This protein binds this small molecule.
Small molecule (SMILES): CC(=O)N[C@H]1[C@H]([C@H](O)[C@H](O)CO)O[C@@](O)(C(=O)O)C[C@@H]1O

Binding-site contacts:
Ligand atom O9 contacts residue ARG111 of chain 1.A at 2.8 Å (salt-bridge).
Ligand atom O9 contacts residue VAL48 of chain 1.B at 3.0 Å (h-bond).
Ligand atom C4 contacts residue ARG56 of chain 1.B at 3.7 Å.
Ligand atom N5 contacts residue ARG56 of chain 1.B at 3.8 Å.
Ligand atom C4 contacts residue THR47 of chain 1.B at 4.2 Å.
Ligand atom C9 contacts residue ARG111 of chain 1.A at 3.6 Å.
Ligand atom O7 contacts residue THR50 of chain 1.B at 4.0 Å.
Ligand atom O7 contacts residue VAL48 of chain 1.B at 2.7 Å (h-bond).
Ligand atom C10 contacts residue PRO57 of chain 1.B at 4.4 Å (hydrophobic).
Ligand atom O10 contacts residue THR54 of chain 1.B at 3.3 Å (h-bond).
Ligand atom C5 contacts residue THR47 of chain 1.B at 3.7 Å.
Ligand atom C10 contacts residue THR47 of chain 1.B at 3.8 Å.
Ligand atom N5 contacts residue THR47 of chain 1.B at 2.9 Å (h-bond).
Ligand atom C8 contacts residue THR47 of chain 1.B at 4.0 Å.
Ligand atom O1B contacts residue THR47 of chain 1.B at 4.0 Å.
Ligand atom C11 contacts residue ALA49 of chain 1.B at 3.7 Å (hydrophobic).
Ligand atom O10 contacts residue ASP55 of chain 1.B at 3.7 Å.
Ligand atom C11 contacts residue THR47 of chain 1.B at 3.6 Å.
Ligand atom C7 contacts residue THR47 of chain 1.B at 3.7 Å.
Ligand atom O9 contacts residue THR47 of chain 1.B at 3.6 Å.
Ligand atom O7 contacts residue ALA49 of chain 1.B at 4.0 Å.
Ligand atom O10 contacts residue ARG56 of chain 1.B at 2.9 Å (salt-bridge).
Ligand atom O4 contacts residue ARG56 of chain 1.B at 2.9 Å (salt-bridge).
Ligand atom C10 contacts residue VAL48 of chain 1.B at 4.1 Å (hydrophobic).
Ligand atom C11 contacts residue PRO57 of chain 1.B at 3.9 Å (hydrophobic).
Ligand atom C11 contacts residue ARG56 of chain 1.B at 3.8 Å.
Ligand atom N5 contacts residue VAL48 of chain 1.B at 4.3 Å.
Ligand atom O10 contacts residue ALA49 of chain 1.B at 3.7 Å.
Ligand atom C9 contacts residue THR47 of chain 1.B at 4.5 Å.
Ligand atom C5 contacts residue ARG56 of chain 1.B at 4.3 Å.
Ligand atom C7 contacts residue VAL48 of chain 1.B at 3.1 Å (hydrophobic).
Ligand atom O8 contacts residue THR47 of chain 1.B at 3.5 Å.
Ligand atom C10 contacts residue ALA49 of chain 1.B at 3.9 Å (hydrophobic).
Ligand atom C6 contacts residue THR47 of chain 1.B at 3.5 Å.
Ligand atom C8 contacts residue VAL48 of chain 1.B at 3.9 Å (hydrophobic).
Ligand atom C11 contacts residue HIS106 of chain 1.A at 3.7 Å.
Ligand atom C11 contacts residue VAL48 of chain 1.B at 3.9 Å (hydrophobic).
Ligand atom C9 contacts residue VAL48 of chain 1.B at 3.3 Å (hydrophobic).
Ligand atom C10 contacts residue ARG56 of chain 1.B at 3.5 Å.
Ligand atom C11 contacts residue ASP55 of chain 1.B at 3.8 Å.

Sequence of chain 1.B:
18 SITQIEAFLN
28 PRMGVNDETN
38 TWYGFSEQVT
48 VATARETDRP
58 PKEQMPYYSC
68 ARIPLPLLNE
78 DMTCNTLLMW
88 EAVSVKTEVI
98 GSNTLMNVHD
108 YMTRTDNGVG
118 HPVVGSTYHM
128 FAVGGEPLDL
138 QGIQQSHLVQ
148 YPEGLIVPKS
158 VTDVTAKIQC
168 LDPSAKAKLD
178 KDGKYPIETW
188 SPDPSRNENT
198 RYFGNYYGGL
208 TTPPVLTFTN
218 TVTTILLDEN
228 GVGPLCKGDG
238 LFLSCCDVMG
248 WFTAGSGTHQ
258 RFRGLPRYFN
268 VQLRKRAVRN

Sequence of chain 1.A:
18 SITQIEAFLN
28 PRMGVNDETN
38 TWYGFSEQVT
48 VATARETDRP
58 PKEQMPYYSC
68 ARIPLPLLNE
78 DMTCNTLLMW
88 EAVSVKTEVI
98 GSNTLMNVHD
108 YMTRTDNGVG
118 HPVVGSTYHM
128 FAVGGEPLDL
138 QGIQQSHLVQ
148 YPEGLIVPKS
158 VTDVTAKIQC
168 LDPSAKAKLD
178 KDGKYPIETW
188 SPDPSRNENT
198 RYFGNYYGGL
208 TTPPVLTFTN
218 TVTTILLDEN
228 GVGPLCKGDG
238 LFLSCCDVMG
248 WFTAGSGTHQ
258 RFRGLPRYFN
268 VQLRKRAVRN